Sequence of chain 1.B:
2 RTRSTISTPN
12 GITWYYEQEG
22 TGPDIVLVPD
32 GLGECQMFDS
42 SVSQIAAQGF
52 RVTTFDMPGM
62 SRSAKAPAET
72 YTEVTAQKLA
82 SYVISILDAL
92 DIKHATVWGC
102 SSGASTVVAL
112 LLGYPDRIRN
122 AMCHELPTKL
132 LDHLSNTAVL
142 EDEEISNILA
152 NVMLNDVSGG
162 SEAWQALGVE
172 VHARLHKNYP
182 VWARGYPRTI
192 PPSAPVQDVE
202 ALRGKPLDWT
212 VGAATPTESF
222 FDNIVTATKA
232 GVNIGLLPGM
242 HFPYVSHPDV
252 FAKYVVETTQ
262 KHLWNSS

Binding-site contacts:
Ligand atom O2 contacts residue TYR187 of chain 1.B at 3.3 Å (h-bond).
Ligand atom O6P contacts residue VAL158 of chain 1.B at 4.0 Å.
Ligand atom C5 contacts residue LEU135 of chain 1.B at 3.6 Å (hydrophobic).
Ligand atom O6P contacts residue MET154 of chain 1.B at 3.5 Å.
Ligand atom O2 contacts residue ILE191 of chain 1.B at 3.2 Å.
Ligand atom C4 contacts residue LEU135 of chain 1.B at 3.8 Å (hydrophobic).
Ligand atom C11 contacts residue PHE243 of chain 1.B at 3.5 Å (hydrophobic).
Ligand atom C10 contacts residue SER102 of chain 1.B at 3.4 Å.
Ligand atom C3P contacts residue HIS242 of chain 1.B at 3.4 Å.
Ligand atom C7P contacts residue MET154 of chain 1.B at 3.6 Å (hydrophobic).
Ligand atom C2 contacts residue TRP183 of chain 1.B at 3.9 Å (hydrophobic).
Ligand atom C5P contacts residue LEU135 of chain 1.B at 3.9 Å (hydrophobic).
Ligand atom O10 contacts residue GLY32 of chain 1.B at 2.8 Å (h-bond).
Ligand atom O10 contacts residue ASP31 of chain 1.B at 3.8 Å.
Ligand atom C7P contacts residue TRP183 of chain 1.B at 3.4 Å (hydrophobic).
Ligand atom O10 contacts residue SER102 of chain 1.B at 2.8 Å (h-bond).
Ligand atom O4 contacts residue PRO192 of chain 1.B at 4.0 Å.
Ligand atom C1P contacts residue SER102 of chain 1.B at 3.3 Å.
Ligand atom C4P contacts residue VAL158 of chain 1.B at 3.9 Å (hydrophobic).
Ligand atom C10 contacts residue GLY32 of chain 1.B at 3.9 Å.
Ligand atom C8P contacts residue MET154 of chain 1.B at 3.6 Å (hydrophobic).
Ligand atom O6P contacts residue HIS242 of chain 1.B at 3.6 Å.
Ligand atom C2 contacts residue PRO188 of chain 1.B at 3.8 Å (hydrophobic).
Ligand atom O2 contacts residue PRO192 of chain 1.B at 3.8 Å.
Ligand atom O4 contacts residue LYS130 of chain 1.B at 3.6 Å.
Ligand atom C9P contacts residue TRP183 of chain 1.B at 3.3 Å (hydrophobic).
Ligand atom C6 contacts residue PRO128 of chain 1.B at 3.9 Å (hydrophobic).
Ligand atom C3 contacts residue PRO192 of chain 1.B at 3.4 Å (hydrophobic).
Ligand atom O4 contacts residue LEU135 of chain 1.B at 3.8 Å.
Ligand atom O2 contacts residue PRO188 of chain 1.B at 3.4 Å.
Ligand atom C8P contacts residue TRP183 of chain 1.B at 3.7 Å (hydrophobic).
Ligand atom O4 contacts residue LEU132 of chain 1.B at 3.5 Å.
Ligand atom C10 contacts residue HIS242 of chain 1.B at 3.8 Å.
Ligand atom C4 contacts residue PRO192 of chain 1.B at 4.0 Å (hydrophobic).
Ligand atom C1 contacts residue TRP183 of chain 1.B at 3.6 Å (hydrophobic).
Ligand atom C11 contacts residue ASP31 of chain 1.B at 3.3 Å.
Ligand atom C3 contacts residue PRO188 of chain 1.B at 3.5 Å (hydrophobic).
Ligand atom C1 contacts residue PRO128 of chain 1.B at 4.0 Å (hydrophobic).
Ligand atom C6P contacts residue MET154 of chain 1.B at 3.5 Å (hydrophobic).
Ligand atom C11 contacts residue HIS242 of chain 1.B at 3.7 Å.

This protein binds this small molecule.
Small molecule (SMILES): C[C@H](O)CCCC(=O)CCC/C=C/c1cc(O)cc(O)c1